Binding-site contacts:
Ligand atom NH2 contacts residue PHE250 of chain 1.A at 3.4 Å.
Ligand atom N contacts residue SER12 of chain 1.A at 2.8 Å (h-bond).
Ligand atom NE contacts residue ASP252 of chain 1.A at 2.8 Å (salt-bridge).
Ligand atom NE contacts residue TRP11 of chain 1.A at 3.4 Å.
Ligand atom CZ contacts residue PHE250 of chain 1.A at 3.4 Å (hydrophobic).
Ligand atom CA contacts residue TRP11 of chain 1.A at 3.8 Å (hydrophobic).
Ligand atom CZ contacts residue ASP252 of chain 1.A at 3.5 Å.
Ligand atom CG contacts residue TYR14 of chain 1.A at 3.9 Å (hydrophobic).
Ligand atom NH1 contacts residue ASN39 of chain 1.A at 3.4 Å (h-bond).
Ligand atom CB contacts residue ASP221 of chain 1.A at 3.9 Å.
Ligand atom N contacts residue ASP13 of chain 1.A at 3.5 Å (salt-bridge).
Ligand atom CD contacts residue TRP218 of chain 1.A at 3.5 Å (hydrophobic).
Ligand atom NH2 contacts residue TRP218 of chain 1.A at 3.3 Å (h-bond).
Ligand atom NH1 contacts residue PHE250 of chain 1.A at 3.7 Å.
Ligand atom CA contacts residue ASP221 of chain 1.A at 3.5 Å.
Ligand atom CB contacts residue TRP11 of chain 1.A at 4.0 Å (hydrophobic).
Ligand atom CD contacts residue ASP252 of chain 1.A at 3.6 Å.
Ligand atom CZ contacts residue GLU159 of chain 1.A at 3.9 Å.
Ligand atom CG contacts residue ASP252 of chain 1.A at 3.4 Å.
Ligand atom NH2 contacts residue GLU159 of chain 1.A at 2.8 Å (salt-bridge).
Ligand atom CA contacts residue TYR14 of chain 1.A at 3.4 Å (hydrophobic).
Ligand atom NH1 contacts residue ASP252 of chain 1.A at 2.6 Å (salt-bridge).
Ligand atom NH1 contacts residue TRP11 of chain 1.A at 3.7 Å.
Ligand atom CZ contacts residue TRP11 of chain 1.A at 3.8 Å (hydrophobic).
Ligand atom NH1 contacts residue SER59 of chain 1.A at 2.8 Å.
Ligand atom CG contacts residue PHE250 of chain 1.A at 4.1 Å (hydrophobic).
Ligand atom N contacts residue TYR14 of chain 1.A at 4.2 Å.
Ligand atom CA contacts residue SER12 of chain 1.A at 3.7 Å.
Ligand atom CD contacts residue TRP11 of chain 1.A at 3.9 Å (hydrophobic).
Ligand atom CG contacts residue TRP11 of chain 1.A at 3.7 Å (hydrophobic).
Ligand atom N contacts residue ASP221 of chain 1.A at 2.8 Å (salt-bridge).
Ligand atom NE contacts residue PHE250 of chain 1.A at 3.5 Å.
Ligand atom CB contacts residue TYR288 of chain 1.A at 3.4 Å (hydrophobic).
Ligand atom CG contacts residue TYR288 of chain 1.A at 4.0 Å (hydrophobic).
Ligand atom CZ contacts residue ASN39 of chain 1.A at 4.0 Å.
Ligand atom CA contacts residue TYR288 of chain 1.A at 3.4 Å (hydrophobic).
Ligand atom N contacts residue TYR288 of chain 1.A at 3.8 Å.
Ligand atom CB contacts residue TRP218 of chain 1.A at 3.6 Å (hydrophobic).
Ligand atom CD contacts residue PHE250 of chain 1.A at 3.7 Å (hydrophobic).
Ligand atom CA contacts residue ASP13 of chain 1.A at 4.2 Å.

Sequence of chain 1.A:
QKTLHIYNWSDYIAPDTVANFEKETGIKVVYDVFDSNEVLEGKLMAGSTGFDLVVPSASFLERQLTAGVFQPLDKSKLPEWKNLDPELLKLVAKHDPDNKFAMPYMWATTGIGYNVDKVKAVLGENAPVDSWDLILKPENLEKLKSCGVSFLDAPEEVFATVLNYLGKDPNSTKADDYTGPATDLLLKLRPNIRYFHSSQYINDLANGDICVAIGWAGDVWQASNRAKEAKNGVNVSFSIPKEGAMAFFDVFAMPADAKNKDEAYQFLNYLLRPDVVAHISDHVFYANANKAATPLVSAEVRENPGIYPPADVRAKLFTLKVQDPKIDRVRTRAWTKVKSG

A protein and the small-molecule ligand that binds it are described below.
Small molecule (SMILES): N=C(N)NCCCCN